Sequence of chain 1.F:
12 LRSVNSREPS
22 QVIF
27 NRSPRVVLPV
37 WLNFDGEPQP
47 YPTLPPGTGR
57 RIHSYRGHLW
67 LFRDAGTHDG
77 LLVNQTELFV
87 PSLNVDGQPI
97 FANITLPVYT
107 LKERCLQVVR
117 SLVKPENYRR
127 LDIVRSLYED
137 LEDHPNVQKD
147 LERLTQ

Binding-site contacts:
Ligand atom C19 contacts residue TYR61 of chain 1.F at 3.7 Å (hydrophobic).
Ligand atom C10 contacts residue HIS59 of chain 1.F at 3.6 Å.
Ligand atom N03 contacts residue ASN16 of chain 1.F at 4.0 Å.
Ligand atom N03 contacts residue TYR61 of chain 1.F at 3.6 Å.
Ligand atom C15 contacts residue TYR47 of chain 1.F at 4.0 Å (hydrophobic).
Ligand atom C14 contacts residue TYR47 of chain 1.F at 3.7 Å (hydrophobic).
Ligand atom C14 contacts residue SER60 of chain 1.F at 3.9 Å.
Ligand atom O16 contacts residue TRP37 of chain 1.F at 4.0 Å.
Ligand atom O16 contacts residue TYR61 of chain 1.F at 3.7 Å.
Ligand atom C02 contacts residue TYR61 of chain 1.F at 3.6 Å (hydrophobic).
Ligand atom O16 contacts residue SER60 of chain 1.F at 2.7 Å (h-bond).
Ligand atom O16 contacts residue HIS64 of chain 1.F at 2.7 Å (h-bond).
Ligand atom O13 contacts residue TYR47 of chain 1.F at 2.5 Å (h-bond).
Ligand atom C17 contacts residue TYR47 of chain 1.F at 3.5 Å (hydrophobic).
Ligand atom O18 contacts residue TYR61 of chain 1.F at 4.0 Å.
Ligand atom O04 contacts residue TYR61 of chain 1.F at 3.8 Å.
Ligand atom C06 contacts residue TRP37 of chain 1.F at 4.1 Å (hydrophobic).
Ligand atom O04 contacts residue HIS64 of chain 1.F at 3.1 Å.
Ligand atom C15 contacts residue TRP37 of chain 1.F at 3.9 Å (hydrophobic).
Ligand atom C15 contacts residue HIS64 of chain 1.F at 3.6 Å.
Ligand atom O04 contacts residue PHE40 of chain 1.F at 3.4 Å.
Ligand atom N11 contacts residue ILE58 of chain 1.F at 4.0 Å.
Ligand atom C14 contacts residue TRP66 of chain 1.F at 3.5 Å (hydrophobic).
Ligand atom C07 contacts residue TYR61 of chain 1.F at 4.1 Å (hydrophobic).
Ligand atom C17 contacts residue HIS64 of chain 1.F at 3.7 Å.
Ligand atom N08 contacts residue TYR47 of chain 1.F at 3.5 Å (h-bond).
Ligand atom C14 contacts residue HIS59 of chain 1.F at 3.5 Å.
Ligand atom N03 contacts residue HIS64 of chain 1.F at 3.3 Å.
Ligand atom N11 contacts residue HIS59 of chain 1.F at 2.9 Å (h-bond).
Ligand atom C12 contacts residue ILE58 of chain 1.F at 4.0 Å (hydrophobic).
Ligand atom C17 contacts residue TRP37 of chain 1.F at 3.5 Å (hydrophobic).
Ligand atom C09 contacts residue HIS59 of chain 1.F at 3.4 Å.
Ligand atom C15 contacts residue TRP66 of chain 1.F at 3.6 Å (hydrophobic).
Ligand atom C01 contacts residue TYR61 of chain 1.F at 3.6 Å (hydrophobic).
Ligand atom C15 contacts residue SER60 of chain 1.F at 3.6 Å.
Ligand atom N03 contacts residue PHE40 of chain 1.F at 3.5 Å.
Ligand atom C05 contacts residue TYR61 of chain 1.F at 3.9 Å (hydrophobic).
Ligand atom C09 contacts residue TYR47 of chain 1.F at 3.7 Å (hydrophobic).
Ligand atom C12 contacts residue HIS59 of chain 1.F at 3.9 Å.
Ligand atom C10 contacts residue TYR47 of chain 1.F at 3.4 Å (hydrophobic).

The protein below binds the small molecule below.
Small molecule (SMILES): CNC(=O)[C@@H]1C[C@@H](O)CN1C(=O)Cc1cc(C)no1